Sequence of chain 1.A:
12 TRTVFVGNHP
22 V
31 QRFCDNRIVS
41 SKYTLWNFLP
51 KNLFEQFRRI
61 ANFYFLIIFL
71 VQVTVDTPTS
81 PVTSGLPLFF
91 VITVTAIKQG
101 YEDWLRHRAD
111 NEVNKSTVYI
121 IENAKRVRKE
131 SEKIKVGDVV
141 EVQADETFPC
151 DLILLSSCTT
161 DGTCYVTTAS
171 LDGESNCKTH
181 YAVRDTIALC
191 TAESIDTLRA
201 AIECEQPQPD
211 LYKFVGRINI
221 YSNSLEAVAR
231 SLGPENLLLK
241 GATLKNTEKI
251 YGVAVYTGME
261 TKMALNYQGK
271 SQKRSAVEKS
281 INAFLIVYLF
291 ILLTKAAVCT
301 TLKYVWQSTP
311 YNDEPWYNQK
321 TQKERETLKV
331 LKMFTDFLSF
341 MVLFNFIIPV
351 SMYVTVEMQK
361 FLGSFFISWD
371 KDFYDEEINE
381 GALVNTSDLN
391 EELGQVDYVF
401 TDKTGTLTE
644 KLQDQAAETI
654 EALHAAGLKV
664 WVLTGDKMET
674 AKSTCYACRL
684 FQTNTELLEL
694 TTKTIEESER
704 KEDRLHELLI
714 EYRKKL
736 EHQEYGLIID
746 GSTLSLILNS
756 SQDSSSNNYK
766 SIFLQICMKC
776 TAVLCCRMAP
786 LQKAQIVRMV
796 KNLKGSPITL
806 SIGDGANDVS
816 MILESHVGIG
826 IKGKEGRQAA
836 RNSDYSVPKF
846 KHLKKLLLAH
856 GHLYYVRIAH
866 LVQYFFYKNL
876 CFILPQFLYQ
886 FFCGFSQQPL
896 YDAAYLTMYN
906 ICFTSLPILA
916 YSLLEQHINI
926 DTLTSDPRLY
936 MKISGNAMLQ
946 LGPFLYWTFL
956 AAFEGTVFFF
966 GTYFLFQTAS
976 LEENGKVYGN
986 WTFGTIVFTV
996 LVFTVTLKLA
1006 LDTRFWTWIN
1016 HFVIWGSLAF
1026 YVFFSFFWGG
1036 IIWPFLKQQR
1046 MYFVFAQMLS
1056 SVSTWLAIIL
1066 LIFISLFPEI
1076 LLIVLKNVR

A protein and the small-molecule ligand that binds it are described below.
Small molecule (SMILES): CC(=O)N[C@@H]1[C@@H](O)[C@H](O)[C@@H](CO)O[C@H]1O

Sequence of chain 1.B:
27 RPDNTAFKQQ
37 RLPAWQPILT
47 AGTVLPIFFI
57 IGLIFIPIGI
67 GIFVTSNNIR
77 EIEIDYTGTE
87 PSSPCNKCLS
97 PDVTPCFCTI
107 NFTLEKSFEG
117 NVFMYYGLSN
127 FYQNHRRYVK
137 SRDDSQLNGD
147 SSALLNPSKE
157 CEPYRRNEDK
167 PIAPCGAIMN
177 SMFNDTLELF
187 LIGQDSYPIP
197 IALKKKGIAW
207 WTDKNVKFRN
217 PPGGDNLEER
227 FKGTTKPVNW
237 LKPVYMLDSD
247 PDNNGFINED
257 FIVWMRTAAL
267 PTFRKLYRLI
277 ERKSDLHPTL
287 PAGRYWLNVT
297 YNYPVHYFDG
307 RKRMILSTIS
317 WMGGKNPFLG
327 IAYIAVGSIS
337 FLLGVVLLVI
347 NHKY

Binding-site contacts:
Ligand atom C8 contacts residue ASN180 of chain 1.B at 3.1 Å.
Ligand atom O5 contacts residue TYR299 of chain 1.B at 4.3 Å.
Ligand atom O6 contacts residue ASN176 of chain 1.B at 4.4 Å.
Ligand atom O4 contacts residue NAG1 of chain 1.F at 1.7 Å.
Ligand atom C2 contacts residue NAG1 of chain 1.F at 4.0 Å.
Ligand atom C2 contacts residue ASN235 of chain 1.B at 4.2 Å.
Ligand atom C2 contacts residue ASN298 of chain 1.B at 4.4 Å.
Ligand atom C6 contacts residue NAG1 of chain 1.F at 3.9 Å.
Ligand atom O7 contacts residue ASN180 of chain 1.B at 3.9 Å.
Ligand atom O7 contacts residue LEU237 of chain 1.B at 4.4 Å.
Ligand atom C3 contacts residue ASN180 of chain 1.B at 3.8 Å.
Ligand atom C1 contacts residue ASN180 of chain 1.B at 1.4 Å.
Ligand atom O3 contacts residue ASN235 of chain 1.B at 4.2 Å.
Ligand atom O6 contacts residue TRP316 of chain 1.A at 3.7 Å.
Ligand atom C4 contacts residue ASN235 of chain 1.B at 3.9 Å.
Ligand atom N2 contacts residue ASN298 of chain 1.B at 3.0 Å (h-bond).
Ligand atom O6 contacts residue ASN235 of chain 1.B at 3.0 Å.
Ligand atom C5 contacts residue ASN180 of chain 1.B at 3.6 Å.
Ligand atom O6 contacts residue NAG1 of chain 1.F at 4.4 Å.
Ligand atom C1 contacts residue ASN298 of chain 1.B at 4.5 Å.
Ligand atom C2 contacts residue ASN180 of chain 1.B at 2.5 Å.
Ligand atom C3 contacts residue NAG1 of chain 1.F at 2.7 Å.
Ligand atom C6 contacts residue TYR299 of chain 1.B at 4.4 Å (hydrophobic).
Ligand atom C6 contacts residue ASN235 of chain 1.B at 4.2 Å.
Ligand atom O3 contacts residue NAG1 of chain 1.F at 2.3 Å (h-bond).
Ligand atom C4 contacts residue ASN180 of chain 1.B at 4.2 Å.
Ligand atom N2 contacts residue ASN180 of chain 1.B at 3.0 Å (h-bond).
Ligand atom C5 contacts residue PRO300 of chain 1.B at 4.3 Å (hydrophobic).
Ligand atom O5 contacts residue ASN180 of chain 1.B at 2.4 Å (h-bond).
Ligand atom C7 contacts residue LEU237 of chain 1.B at 4.4 Å (hydrophobic).
Ligand atom C6 contacts residue TRP316 of chain 1.A at 3.3 Å (hydrophobic).
Ligand atom C4 contacts residue NAG1 of chain 1.F at 2.3 Å.
Ligand atom C3 contacts residue ASN235 of chain 1.B at 4.3 Å.
Ligand atom C7 contacts residue ASN180 of chain 1.B at 3.1 Å.
Ligand atom O7 contacts residue ASN298 of chain 1.B at 2.4 Å (h-bond).
Ligand atom C7 contacts residue ASN298 of chain 1.B at 3.1 Å.
Ligand atom C8 contacts residue LEU237 of chain 1.B at 3.2 Å (hydrophobic).
Ligand atom C5 contacts residue NAG1 of chain 1.F at 3.7 Å.
Ligand atom O5 contacts residue MET178 of chain 1.B at 4.4 Å.